This protein binds this small molecule.
Small molecule (SMILES): CC(=O)N[C@H]1[C@H]([C@H](O)[C@H](O)CO)O[C@@](OC[C@H]2O[C@@H](O)[C@H](O)[C@@H](O)[C@H]2O)(C(=O)O)C[C@@H]1O

Binding-site contacts:
Ligand atom C9 contacts residue LEU194 of chain 1.A at 3.9 Å (hydrophobic).
Ligand atom C6 contacts residue GLY135 of chain 1.A at 4.1 Å.
Ligand atom C1 contacts residue GLN226 of chain 1.A at 3.8 Å.
Ligand atom C10 contacts residue GLY135 of chain 1.A at 4.3 Å.
Ligand atom C10 contacts residue THR155 of chain 1.A at 4.2 Å.
Ligand atom C11 contacts residue THR155 of chain 1.A at 3.5 Å.
Ligand atom O10 contacts residue LEU194 of chain 1.A at 3.8 Å.
Ligand atom O8 contacts residue TRP153 of chain 1.A at 3.0 Å.
Ligand atom O9 contacts residue HIS183 of chain 1.A at 3.2 Å (h-bond).
Ligand atom O9 contacts residue GLN226 of chain 1.A at 4.2 Å.
Ligand atom C11 contacts residue GLY135 of chain 1.A at 4.2 Å.
Ligand atom C8 contacts residue TRP153 of chain 1.A at 3.8 Å (hydrophobic).
Ligand atom O1A contacts residue SER136 of chain 1.A at 3.6 Å.
Ligand atom O8 contacts residue GLN226 of chain 1.A at 3.4 Å (h-bond).
Ligand atom C6 contacts residue GLN226 of chain 1.A at 4.2 Å.
Ligand atom C7 contacts residue TRP153 of chain 1.A at 3.9 Å (hydrophobic).
Ligand atom C1 contacts residue SER136 of chain 1.A at 3.9 Å.
Ligand atom N5 contacts residue GLY135 of chain 1.A at 3.2 Å (h-bond).
Ligand atom O1B contacts residue GLN226 of chain 1.A at 2.9 Å (h-bond).
Ligand atom C8 contacts residue GLN226 of chain 1.A at 3.9 Å.
Ligand atom C9 contacts residue HIS183 of chain 1.A at 3.6 Å.
Ligand atom C11 contacts residue TRP153 of chain 1.A at 4.0 Å (hydrophobic).
Ligand atom C9 contacts residue GLU190 of chain 1.A at 3.2 Å.
Ligand atom C11 contacts residue GLY134 of chain 1.A at 3.9 Å.
Ligand atom C8 contacts residue TYR98 of chain 1.A at 4.3 Å (hydrophobic).
Ligand atom O9 contacts residue GLU190 of chain 1.A at 2.8 Å (salt-bridge).
Ligand atom C9 contacts residue TYR98 of chain 1.A at 4.1 Å (hydrophobic).
Ligand atom O4 contacts residue GLY135 of chain 1.A at 4.0 Å.
Ligand atom O1B contacts residue SER136 of chain 1.A at 3.3 Å (h-bond).
Ligand atom O10 contacts residue THR155 of chain 1.A at 4.0 Å.
Ligand atom C9 contacts residue TRP153 of chain 1.A at 4.0 Å (hydrophobic).
Ligand atom O7 contacts residue LEU194 of chain 1.A at 3.5 Å.
Ligand atom C4 contacts residue GLY135 of chain 1.A at 3.4 Å.
Ligand atom C7 contacts residue LEU194 of chain 1.A at 4.1 Å (hydrophobic).
Ligand atom C1 contacts residue SER137 of chain 1.A at 4.2 Å.
Ligand atom O9 contacts residue TYR98 of chain 1.A at 3.2 Å (h-bond).
Ligand atom O1A contacts residue GLN226 of chain 1.A at 3.9 Å.
Ligand atom C5 contacts residue GLY135 of chain 1.A at 3.8 Å.
Ligand atom O1A contacts residue SER137 of chain 1.A at 3.1 Å (h-bond).
Ligand atom O8 contacts residue TYR98 of chain 1.A at 3.3 Å (h-bond).

Sequence of chain 1.A:
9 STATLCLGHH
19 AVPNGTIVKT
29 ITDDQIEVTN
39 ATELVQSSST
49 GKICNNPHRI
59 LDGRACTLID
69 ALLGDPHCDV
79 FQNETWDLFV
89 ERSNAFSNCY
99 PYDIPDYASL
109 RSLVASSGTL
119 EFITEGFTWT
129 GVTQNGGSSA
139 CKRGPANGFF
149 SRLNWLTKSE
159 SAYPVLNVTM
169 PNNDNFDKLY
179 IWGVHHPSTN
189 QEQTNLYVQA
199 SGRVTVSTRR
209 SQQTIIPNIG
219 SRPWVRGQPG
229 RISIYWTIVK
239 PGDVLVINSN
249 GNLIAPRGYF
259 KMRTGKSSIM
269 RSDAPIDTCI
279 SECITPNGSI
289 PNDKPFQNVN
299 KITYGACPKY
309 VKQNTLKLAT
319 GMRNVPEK